The protein below binds the small molecule below.
Small molecule (SMILES): N[C@@H](Cc1ccc(O)cc1)C(=O)O

Sequence of chain 1.A:
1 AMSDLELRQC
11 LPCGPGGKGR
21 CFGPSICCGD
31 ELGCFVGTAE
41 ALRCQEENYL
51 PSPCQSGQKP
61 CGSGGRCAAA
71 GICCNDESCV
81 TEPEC

Binding-site contacts:
Ligand atom CE2 contacts residue PRO24 of chain 1.A at 3.3 Å (hydrophobic).
Ligand atom CG contacts residue GLY23 of chain 1.A at 4.1 Å.
Ligand atom C contacts residue PHE1 of chain 1.E at 3.2 Å (hydrophobic).
Ligand atom CZ contacts residue CYS21 of chain 1.A at 3.9 Å (hydrophobic).
Ligand atom OH contacts residue GLY23 of chain 1.A at 3.2 Å (h-bond).
Ligand atom CE1 contacts residue GLY23 of chain 1.A at 3.3 Å.
Ligand atom CZ contacts residue PRO24 of chain 1.A at 3.5 Å (hydrophobic).
Ligand atom CE1 contacts residue PRO24 of chain 1.A at 4.1 Å (hydrophobic).
Ligand atom CE1 contacts residue GLU47 of chain 1.A at 4.0 Å.
Ligand atom CD2 contacts residue ASN48 of chain 1.A at 3.1 Å.
Ligand atom CD1 contacts residue PHE22 of chain 1.A at 3.7 Å (hydrophobic).
Ligand atom CA contacts residue PHE1 of chain 1.E at 2.5 Å (hydrophobic).
Ligand atom CE1 contacts residue PHE22 of chain 1.A at 3.7 Å (hydrophobic).
Ligand atom CZ contacts residue GLY23 of chain 1.A at 3.2 Å.
Ligand atom CZ contacts residue GLU47 of chain 1.A at 3.5 Å.
Ligand atom OH contacts residue PRO24 of chain 1.A at 3.9 Å.
Ligand atom C contacts residue CYS54 of chain 1.A at 4.2 Å (hydrophobic).
Ligand atom CD1 contacts residue CYS54 of chain 1.A at 4.3 Å (hydrophobic).
Ligand atom OH contacts residue GLU47 of chain 1.A at 3.4 Å.
Ligand atom CD2 contacts residue PRO24 of chain 1.A at 3.6 Å (hydrophobic).
Ligand atom CE2 contacts residue GLY23 of chain 1.A at 3.6 Å.
Ligand atom CE2 contacts residue GLU47 of chain 1.A at 3.5 Å.
Ligand atom OH contacts residue CYS21 of chain 1.A at 3.0 Å.
Ligand atom CD1 contacts residue GLY23 of chain 1.A at 3.6 Å.
Ligand atom O contacts residue PHE1 of chain 1.E at 3.7 Å.
Ligand atom CZ contacts residue CYS44 of chain 1.A at 3.4 Å (hydrophobic).
Ligand atom CE1 contacts residue CYS10 of chain 1.A at 3.8 Å (hydrophobic).
Ligand atom CE2 contacts residue ASN48 of chain 1.A at 3.5 Å.
Ligand atom CG contacts residue PHE1 of chain 1.E at 4.1 Å (hydrophobic).
Ligand atom CE2 contacts residue CYS44 of chain 1.A at 3.3 Å (hydrophobic).
Ligand atom N contacts residue PHE1 of chain 1.E at 1.3 Å.
Ligand atom CB contacts residue PHE1 of chain 1.E at 3.7 Å (hydrophobic).
Ligand atom CE1 contacts residue CYS21 of chain 1.A at 3.7 Å (hydrophobic).
Ligand atom CG contacts residue PRO24 of chain 1.A at 4.2 Å (hydrophobic).
Ligand atom CD2 contacts residue GLY23 of chain 1.A at 4.2 Å.
Ligand atom N contacts residue GLU47 of chain 1.A at 4.1 Å.
Ligand atom OH contacts residue CYS44 of chain 1.A at 2.6 Å (h-bond).
Ligand atom CD2 contacts residue GLU47 of chain 1.A at 4.0 Å.
Ligand atom CA contacts residue CYS54 of chain 1.A at 4.2 Å (hydrophobic).
Ligand atom CD1 contacts residue CYS10 of chain 1.A at 3.9 Å (hydrophobic).